Sequence of chain 2.B:
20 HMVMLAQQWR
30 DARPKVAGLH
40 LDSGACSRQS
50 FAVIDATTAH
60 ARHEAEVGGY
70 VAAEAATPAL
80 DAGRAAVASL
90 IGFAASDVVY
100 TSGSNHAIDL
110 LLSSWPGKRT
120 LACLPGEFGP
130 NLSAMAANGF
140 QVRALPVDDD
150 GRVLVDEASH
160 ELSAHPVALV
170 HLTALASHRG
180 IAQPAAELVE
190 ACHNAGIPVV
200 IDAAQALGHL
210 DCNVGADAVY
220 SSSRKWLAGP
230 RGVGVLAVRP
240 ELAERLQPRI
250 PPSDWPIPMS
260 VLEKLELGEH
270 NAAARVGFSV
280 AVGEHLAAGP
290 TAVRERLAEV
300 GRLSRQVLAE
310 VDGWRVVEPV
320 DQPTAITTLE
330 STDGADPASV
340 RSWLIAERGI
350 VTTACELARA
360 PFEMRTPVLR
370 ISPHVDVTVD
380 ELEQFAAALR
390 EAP

Sequence of chain 1.B:
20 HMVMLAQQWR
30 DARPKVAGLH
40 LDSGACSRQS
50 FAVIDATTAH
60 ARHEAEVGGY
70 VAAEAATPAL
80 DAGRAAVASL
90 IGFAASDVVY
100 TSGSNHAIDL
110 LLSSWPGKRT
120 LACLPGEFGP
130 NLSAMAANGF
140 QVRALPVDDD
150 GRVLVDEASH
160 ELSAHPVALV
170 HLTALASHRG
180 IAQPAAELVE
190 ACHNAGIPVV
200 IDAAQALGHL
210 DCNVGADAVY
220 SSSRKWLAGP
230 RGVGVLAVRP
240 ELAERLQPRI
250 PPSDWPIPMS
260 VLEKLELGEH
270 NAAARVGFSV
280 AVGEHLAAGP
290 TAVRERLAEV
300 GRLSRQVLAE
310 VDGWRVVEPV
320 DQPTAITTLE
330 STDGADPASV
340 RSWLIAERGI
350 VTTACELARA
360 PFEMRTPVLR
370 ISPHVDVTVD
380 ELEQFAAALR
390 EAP

Binding-site contacts:
Ligand atom O contacts residue GLY43 of chain 2.B at 4.0 Å.
Ligand atom OXT contacts residue GLN204 of chain 2.B at 3.5 Å (h-bond).
Ligand atom O contacts residue ARG369 of chain 2.B at 3.0 Å (salt-bridge).
Ligand atom OXT contacts residue PLP1 of chain 2.E at 3.5 Å (h-bond).
Ligand atom O contacts residue ARG358 of chain 2.B at 3.1 Å (salt-bridge).
Ligand atom C contacts residue PLP1 of chain 2.E at 3.8 Å.
Ligand atom OXT contacts residue ARG369 of chain 2.B at 2.7 Å (salt-bridge).
Ligand atom C contacts residue GLY43 of chain 2.B at 3.7 Å.
Ligand atom CA contacts residue ARG223 of chain 2.B at 3.8 Å.
Ligand atom OXT contacts residue SER176 of chain 2.B at 3.2 Å.
Ligand atom CB contacts residue ALA44 of chain 2.B at 4.3 Å (hydrophobic).
Ligand atom C contacts residue SER176 of chain 2.B at 4.3 Å.
Ligand atom CA contacts residue ARG358 of chain 2.B at 4.1 Å.
Ligand atom CA contacts residue PLP1 of chain 2.E at 2.8 Å.
Ligand atom CB contacts residue ARG223 of chain 2.B at 3.4 Å.
Ligand atom CA contacts residue GLY43 of chain 2.B at 4.3 Å.
Ligand atom N contacts residue PHE127 of chain 2.B at 4.5 Å.
Ligand atom CB contacts residue TYR69 of chain 1.B at 3.6 Å (hydrophobic).
Ligand atom C contacts residue ARG358 of chain 2.B at 3.0 Å.
Ligand atom OXT contacts residue ARG358 of chain 2.B at 2.9 Å (salt-bridge).
Ligand atom CA contacts residue LYS224 of chain 2.B at 3.0 Å.
Ligand atom O contacts residue ALA44 of chain 2.B at 3.5 Å.
Ligand atom CB contacts residue LYS224 of chain 2.B at 4.0 Å.
Ligand atom N contacts residue GLN204 of chain 2.B at 4.2 Å.
Ligand atom OXT contacts residue LYS224 of chain 2.B at 3.5 Å (salt-bridge).
Ligand atom N contacts residue GLY43 of chain 2.B at 4.5 Å.
Ligand atom C contacts residue ARG369 of chain 2.B at 3.5 Å.
Ligand atom OXT contacts residue GLY43 of chain 2.B at 3.5 Å (h-bond).
Ligand atom N contacts residue ARG223 of chain 2.B at 3.5 Å (salt-bridge).
Ligand atom N contacts residue LYS224 of chain 2.B at 1.9 Å (salt-bridge).
Ligand atom CB contacts residue PLP1 of chain 2.E at 3.7 Å.
Ligand atom C contacts residue GLN204 of chain 2.B at 4.5 Å.
Ligand atom N contacts residue PLP1 of chain 2.E at 1.3 Å.
Ligand atom O contacts residue THR352 of chain 2.B at 4.2 Å.
Ligand atom CA contacts residue ALA44 of chain 2.B at 4.4 Å (hydrophobic).
Ligand atom C contacts residue LYS224 of chain 2.B at 3.6 Å.
Ligand atom C contacts residue ALA44 of chain 2.B at 4.0 Å (hydrophobic).

This protein binds this small molecule.
Small molecule (SMILES): C=C(N)C(=O)O